Sequence of chain 1.A:
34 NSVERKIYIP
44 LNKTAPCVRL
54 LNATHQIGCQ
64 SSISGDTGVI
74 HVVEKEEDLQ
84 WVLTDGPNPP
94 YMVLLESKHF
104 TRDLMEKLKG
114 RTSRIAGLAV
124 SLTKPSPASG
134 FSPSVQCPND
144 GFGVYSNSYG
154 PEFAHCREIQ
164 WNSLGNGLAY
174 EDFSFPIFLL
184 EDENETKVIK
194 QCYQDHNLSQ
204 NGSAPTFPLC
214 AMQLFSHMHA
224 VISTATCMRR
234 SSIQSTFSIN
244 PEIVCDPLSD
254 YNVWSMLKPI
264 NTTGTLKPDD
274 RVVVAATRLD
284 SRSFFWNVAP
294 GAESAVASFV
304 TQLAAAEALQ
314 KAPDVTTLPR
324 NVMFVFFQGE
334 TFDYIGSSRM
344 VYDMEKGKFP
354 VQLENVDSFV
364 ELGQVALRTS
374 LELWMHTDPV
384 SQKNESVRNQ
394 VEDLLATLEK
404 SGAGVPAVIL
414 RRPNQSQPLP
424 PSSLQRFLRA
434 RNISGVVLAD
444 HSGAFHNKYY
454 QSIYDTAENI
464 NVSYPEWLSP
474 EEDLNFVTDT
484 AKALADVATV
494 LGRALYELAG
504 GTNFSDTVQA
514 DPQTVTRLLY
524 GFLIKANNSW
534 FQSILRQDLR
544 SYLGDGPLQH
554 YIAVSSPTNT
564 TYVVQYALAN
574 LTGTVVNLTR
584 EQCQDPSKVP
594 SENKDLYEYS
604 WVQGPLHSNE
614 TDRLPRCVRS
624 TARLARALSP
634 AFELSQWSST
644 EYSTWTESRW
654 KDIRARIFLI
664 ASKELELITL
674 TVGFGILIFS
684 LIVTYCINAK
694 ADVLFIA

The small molecule below binds the protein below.
Small molecule (SMILES): CC(=O)N[C@H]1[C@H](O[C@H]2[C@H](O)[C@@H](NC(C)=O)CO[C@@H]2CO)O[C@H](CO)[C@@H](O)[C@@H]1O

Binding-site contacts:
Ligand atom C7 contacts residue LEU546 of chain 1.A at 4.0 Å (hydrophobic).
Ligand atom N2 contacts residue LEU546 of chain 1.A at 4.2 Å.
Ligand atom O4 contacts residue ARG543 of chain 1.A at 4.5 Å.
Ligand atom C7 contacts residue ASN530 of chain 1.A at 3.5 Å.
Ligand atom C5 contacts residue ASN530 of chain 1.A at 3.6 Å.
Ligand atom O7 contacts residue ASN530 of chain 1.A at 3.8 Å.
Ligand atom C1 contacts residue ASN530 of chain 1.A at 1.4 Å.
Ligand atom C2 contacts residue ASN530 of chain 1.A at 2.5 Å.
Ligand atom O5 contacts residue ASN530 of chain 1.A at 2.3 Å (h-bond).
Ligand atom C1 contacts residue GLN535 of chain 1.A at 3.5 Å.
Ligand atom C3 contacts residue ASN530 of chain 1.A at 3.8 Å.
Ligand atom C5 contacts residue GLN535 of chain 1.A at 3.8 Å.
Ligand atom C8 contacts residue LEU546 of chain 1.A at 3.4 Å (hydrophobic).
Ligand atom O5 contacts residue GLN535 of chain 1.A at 3.6 Å.
Ligand atom N2 contacts residue ASN530 of chain 1.A at 2.9 Å (h-bond).
Ligand atom C4 contacts residue ASN530 of chain 1.A at 4.2 Å.
Ligand atom C8 contacts residue GLY547 of chain 1.A at 4.4 Å.